A small-molecule ligand and the protein it binds are described below.
Small molecule (SMILES): OC[C@H]1O[C@@H](O[C@H]2[C@@H](O)[C@H](O)[C@@H](CO)O[C@@H]2O)[C@@H](O)[C@@H](O)[C@@H]1O

Sequence of chain 1.A:
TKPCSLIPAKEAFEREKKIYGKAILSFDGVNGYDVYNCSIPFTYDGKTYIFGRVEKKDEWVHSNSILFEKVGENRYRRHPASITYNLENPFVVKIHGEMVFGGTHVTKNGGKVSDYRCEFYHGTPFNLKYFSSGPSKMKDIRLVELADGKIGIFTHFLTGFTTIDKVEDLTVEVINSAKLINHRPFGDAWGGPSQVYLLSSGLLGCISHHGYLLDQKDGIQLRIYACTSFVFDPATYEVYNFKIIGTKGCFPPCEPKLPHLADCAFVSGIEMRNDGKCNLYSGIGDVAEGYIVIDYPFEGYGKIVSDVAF

Binding-site contacts:
Ligand atom O6 contacts residue LEU292 of chain 1.A at 3.8 Å.
Ligand atom O4 contacts residue ARG78 of chain 1.A at 2.8 Å (salt-bridge).
Ligand atom O1 contacts residue TRP85 of chain 1.A at 3.3 Å.
Ligand atom O3 contacts residue ARG78 of chain 1.A at 2.9 Å (salt-bridge).
Ligand atom O4 contacts residue GLU113 of chain 1.A at 2.7 Å (salt-bridge).
Ligand atom O6 contacts residue ASP317 of chain 1.A at 2.6 Å (salt-bridge).
Ligand atom C2 contacts residue PHE297 of chain 1.A at 3.8 Å (hydrophobic).
Ligand atom O6 contacts residue LYS164 of chain 1.A at 2.9 Å (salt-bridge).
Ligand atom C6 contacts residue LYS164 of chain 1.A at 3.9 Å.
Ligand atom O2 contacts residue LYS164 of chain 1.A at 3.1 Å (salt-bridge).
Ligand atom C3 contacts residue ASN62 of chain 1.A at 3.6 Å.
Ligand atom O2 contacts residue LYS164 of chain 1.A at 3.3 Å (salt-bridge).
Ligand atom C5 contacts residue TYR256 of chain 1.A at 3.6 Å (hydrophobic).
Ligand atom O2 contacts residue ASN114 of chain 1.A at 3.4 Å (h-bond).
Ligand atom O5 contacts residue LYS164 of chain 1.A at 3.0 Å (salt-bridge).
Ligand atom C6 contacts residue LEU292 of chain 1.A at 3.7 Å (hydrophobic).
Ligand atom C4 contacts residue GLU113 of chain 1.A at 3.3 Å.
Ligand atom C1 contacts residue TYR256 of chain 1.A at 3.9 Å (hydrophobic).
Ligand atom C4 contacts residue ASP317 of chain 1.A at 3.5 Å.
Ligand atom C6 contacts residue GLU113 of chain 1.A at 3.5 Å.
Ligand atom O4 contacts residue ASP317 of chain 1.A at 2.6 Å (salt-bridge).
Ligand atom C3 contacts residue PHE297 of chain 1.A at 3.8 Å (hydrophobic).
Ligand atom C6 contacts residue ASP317 of chain 1.A at 3.4 Å.
Ligand atom C4 contacts residue ARG78 of chain 1.A at 3.8 Å.
Ligand atom O4 contacts residue VAL86 of chain 1.A at 3.7 Å.
Ligand atom C1 contacts residue LYS164 of chain 1.A at 3.7 Å.
Ligand atom O6 contacts residue GLU113 of chain 1.A at 2.7 Å (salt-bridge).
Ligand atom O4 contacts residue ASN62 of chain 1.A at 3.1 Å (h-bond).
Ligand atom C5 contacts residue LYS164 of chain 1.A at 3.8 Å.
Ligand atom O3 contacts residue ASN62 of chain 1.A at 3.3 Å (h-bond).
Ligand atom C6 contacts residue TYR256 of chain 1.A at 3.7 Å (hydrophobic).
Ligand atom O5 contacts residue TYR256 of chain 1.A at 3.2 Å (h-bond).
Ligand atom O3 contacts residue ASN114 of chain 1.A at 2.8 Å (h-bond).
Ligand atom C1 contacts residue LYS164 of chain 1.A at 3.8 Å.
Ligand atom O4 contacts residue PHE297 of chain 1.A at 3.7 Å.
Ligand atom O3 contacts residue ASP317 of chain 1.A at 3.9 Å.
Ligand atom C3 contacts residue ASN114 of chain 1.A at 3.5 Å.
Ligand atom O3 contacts residue ARG78 of chain 1.A at 3.0 Å (salt-bridge).
Ligand atom O6 contacts residue VAL131 of chain 1.A at 3.9 Å.
Ligand atom C4 contacts residue ASN62 of chain 1.A at 3.8 Å.